A small-molecule ligand and the protein it binds are described below.
Small molecule (SMILES): Cc1cc(CNCCS(C)(=O)=O)ccc1Br

Sequence of chain 1.C:
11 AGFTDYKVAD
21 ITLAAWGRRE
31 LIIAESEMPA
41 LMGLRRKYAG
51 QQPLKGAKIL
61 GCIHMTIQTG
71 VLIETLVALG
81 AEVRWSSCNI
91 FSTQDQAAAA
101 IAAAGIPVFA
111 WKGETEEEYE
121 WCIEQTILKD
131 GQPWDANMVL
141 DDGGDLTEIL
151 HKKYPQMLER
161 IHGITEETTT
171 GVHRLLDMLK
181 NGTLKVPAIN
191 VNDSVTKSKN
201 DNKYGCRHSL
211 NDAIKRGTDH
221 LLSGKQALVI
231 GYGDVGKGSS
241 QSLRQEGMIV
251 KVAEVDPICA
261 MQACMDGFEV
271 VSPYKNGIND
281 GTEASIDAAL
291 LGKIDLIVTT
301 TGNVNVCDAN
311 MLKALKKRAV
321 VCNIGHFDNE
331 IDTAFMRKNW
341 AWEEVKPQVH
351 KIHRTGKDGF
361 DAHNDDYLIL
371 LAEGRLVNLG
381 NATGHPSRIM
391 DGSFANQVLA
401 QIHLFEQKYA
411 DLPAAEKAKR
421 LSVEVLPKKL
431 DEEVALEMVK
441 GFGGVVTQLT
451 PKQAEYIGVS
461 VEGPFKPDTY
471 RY

Sequence of chain 1.B:
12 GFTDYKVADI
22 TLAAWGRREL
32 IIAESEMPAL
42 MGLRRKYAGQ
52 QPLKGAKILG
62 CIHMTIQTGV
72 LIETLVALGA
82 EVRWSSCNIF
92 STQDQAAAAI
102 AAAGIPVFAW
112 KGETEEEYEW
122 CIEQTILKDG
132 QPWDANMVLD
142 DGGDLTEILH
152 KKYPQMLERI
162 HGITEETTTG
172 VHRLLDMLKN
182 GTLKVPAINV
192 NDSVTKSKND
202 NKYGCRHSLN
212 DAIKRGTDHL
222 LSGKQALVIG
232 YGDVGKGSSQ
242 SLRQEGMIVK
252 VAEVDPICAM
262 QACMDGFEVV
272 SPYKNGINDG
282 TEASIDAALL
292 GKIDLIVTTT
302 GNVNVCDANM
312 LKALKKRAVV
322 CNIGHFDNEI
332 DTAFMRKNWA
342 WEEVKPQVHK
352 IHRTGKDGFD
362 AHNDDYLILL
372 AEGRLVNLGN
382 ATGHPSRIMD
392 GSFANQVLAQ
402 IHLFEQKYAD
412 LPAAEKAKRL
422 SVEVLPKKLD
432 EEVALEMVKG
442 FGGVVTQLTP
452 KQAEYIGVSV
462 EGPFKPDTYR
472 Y

Binding-site contacts:
Ligand atom C7 contacts residue ASP145 of chain 1.B at 3.8 Å.
Ligand atom C4 contacts residue GLU148 of chain 1.B at 3.4 Å.
Ligand atom C1 contacts residue RB71 of chain 1.W at 3.4 Å.
Ligand atom C4 contacts residue ASP145 of chain 1.B at 3.5 Å.
Ligand atom C contacts residue RB71 of chain 1.W at 3.5 Å.
Ligand atom C5 contacts residue ASP145 of chain 1.B at 4.0 Å.
Ligand atom C9 contacts residue ARG174 of chain 1.B at 3.0 Å.
Ligand atom C8 contacts residue ARG174 of chain 1.B at 4.0 Å.
Ligand atom C contacts residue GLU120 of chain 1.B at 4.1 Å.
Ligand atom C3 contacts residue RB71 of chain 1.W at 4.0 Å.
Ligand atom C9 contacts residue PHE327 of chain 1.B at 4.1 Å (hydrophobic).
Ligand atom C3 contacts residue ASP145 of chain 1.B at 3.7 Å.
Ligand atom C4 contacts residue RB71 of chain 1.W at 3.6 Å.
Ligand atom C6 contacts residue RB71 of chain 1.W at 3.5 Å.
Ligand atom C2 contacts residue RB71 of chain 1.W at 3.7 Å.
Ligand atom C5 contacts residue GLU148 of chain 1.B at 4.1 Å.
Ligand atom C8 contacts residue GLU148 of chain 1.B at 4.2 Å.
Ligand atom C9 contacts residue GLU148 of chain 1.B at 3.9 Å.
Ligand atom O1 contacts residue TYR456 of chain 1.C at 3.6 Å (h-bond).
Ligand atom C10 contacts residue TYR456 of chain 1.C at 4.2 Å (hydrophobic).
Ligand atom C10 contacts residue ARG174 of chain 1.B at 3.5 Å.
Ligand atom C8 contacts residue ASP145 of chain 1.B at 4.1 Å.
Ligand atom C6 contacts residue TYR119 of chain 1.B at 4.0 Å (hydrophobic).
Ligand atom C1 contacts residue TYR119 of chain 1.B at 3.7 Å (hydrophobic).
Ligand atom N contacts residue GLU148 of chain 1.B at 3.4 Å (salt-bridge).
Ligand atom N contacts residue PHE327 of chain 1.B at 4.1 Å.
Ligand atom O1 contacts residue PHE327 of chain 1.B at 4.0 Å.
Ligand atom BR contacts residue RB71 of chain 1.W at 3.6 Å.
Ligand atom C contacts residue GLU116 of chain 1.B at 4.2 Å.
Ligand atom C2 contacts residue ASP145 of chain 1.B at 4.0 Å.
Ligand atom C6 contacts residue ILE149 of chain 1.B at 3.9 Å (hydrophobic).
Ligand atom N contacts residue ARG174 of chain 1.B at 3.8 Å.
Ligand atom C8 contacts residue PHE327 of chain 1.B at 4.0 Å (hydrophobic).
Ligand atom BR contacts residue ILE149 of chain 1.B at 3.1 Å.
Ligand atom BR contacts residue ILE123 of chain 1.B at 4.2 Å.
Ligand atom C contacts residue TYR119 of chain 1.B at 3.3 Å (hydrophobic).
Ligand atom BR contacts residue GLU120 of chain 1.B at 3.3 Å.
Ligand atom C5 contacts residue RB71 of chain 1.W at 3.5 Å.
Ligand atom C5 contacts residue ILE149 of chain 1.B at 3.7 Å (hydrophobic).
Ligand atom N contacts residue ASP145 of chain 1.B at 3.1 Å (salt-bridge).